Binding-site contacts:
Ligand atom S1G contacts residue HIS2764 of chain 1.A at 3.9 Å.
Ligand atom O3A contacts residue MG1 of chain 1.D at 3.6 Å.
Ligand atom C2 contacts residue PHE2663 of chain 1.A at 3.7 Å (hydrophobic).
Ligand atom N1 contacts residue VAL2664 of chain 1.A at 3.1 Å (h-bond).
Ligand atom C5 contacts residue ILE2778 of chain 1.A at 3.6 Å (hydrophobic).
Ligand atom O2' contacts residue LEU2767 of chain 1.A at 4.1 Å.
Ligand atom N6 contacts residue LEU2608 of chain 1.A at 3.7 Å.
Ligand atom C2' contacts residue HIS2764 of chain 1.A at 3.6 Å.
Ligand atom N1 contacts residue LEU2767 of chain 1.A at 4.0 Å.
Ligand atom N6 contacts residue TYR2649 of chain 1.A at 4.0 Å.
Ligand atom C4 contacts residue ILE2778 of chain 1.A at 4.1 Å (hydrophobic).
Ligand atom C8 contacts residue ILE2778 of chain 1.A at 3.7 Å (hydrophobic).
Ligand atom C6 contacts residue PHE2663 of chain 1.A at 4.1 Å (hydrophobic).
Ligand atom N6 contacts residue ILE2661 of chain 1.A at 3.7 Å.
Ligand atom C2 contacts residue VAL2664 of chain 1.A at 3.7 Å (hydrophobic).
Ligand atom C6 contacts residue LEU2608 of chain 1.A at 3.7 Å (hydrophobic).
Ligand atom S1G contacts residue HIS2762 of chain 1.A at 3.7 Å.
Ligand atom N6 contacts residue GLU2662 of chain 1.A at 2.8 Å (salt-bridge).
Ligand atom N6 contacts residue PHE2663 of chain 1.A at 4.1 Å.
Ligand atom O3' contacts residue HIS2764 of chain 1.A at 4.0 Å.
Ligand atom N3 contacts residue PHE2663 of chain 1.A at 3.6 Å.
Ligand atom PB contacts residue MG1 of chain 1.D at 3.9 Å.
Ligand atom C4 contacts residue PHE2663 of chain 1.A at 4.0 Å (hydrophobic).
Ligand atom O1B contacts residue MG1 of chain 1.D at 3.0 Å.
Ligand atom N1 contacts residue PHE2663 of chain 1.A at 3.6 Å.
Ligand atom N7 contacts residue LEU2608 of chain 1.A at 3.9 Å.
Ligand atom O2A contacts residue LYS2610 of chain 1.A at 3.5 Å (salt-bridge).
Ligand atom O2' contacts residue HIS2764 of chain 1.A at 2.8 Å (h-bond).
Ligand atom C6 contacts residue GLU2662 of chain 1.A at 3.8 Å.
Ligand atom O1B contacts residue HIS2764 of chain 1.A at 3.5 Å.
Ligand atom N9 contacts residue ILE2778 of chain 1.A at 4.1 Å.
Ligand atom O2G contacts residue MG1 of chain 1.D at 4.0 Å.
Ligand atom C2 contacts residue LEU2767 of chain 1.A at 3.8 Å (hydrophobic).
Ligand atom O3' contacts residue PRO2669 of chain 1.A at 3.6 Å.
Ligand atom C5 contacts residue LEU2608 of chain 1.A at 3.8 Å (hydrophobic).
Ligand atom O2' contacts residue PRO2669 of chain 1.A at 3.5 Å.
Ligand atom N7 contacts residue ILE2778 of chain 1.A at 3.4 Å.
Ligand atom N3 contacts residue LEU2767 of chain 1.A at 4.0 Å.
Ligand atom N1 contacts residue GLU2662 of chain 1.A at 3.9 Å.
Ligand atom O1A contacts residue PRO2592 of chain 1.A at 4.0 Å.

The small molecule below binds the protein below.
Small molecule (SMILES): Nc1ncnc2c1ncn2[C@@H]1O[C@H](COP(=O)(O)OP(=O)(O)OP(O)(O)=S)[C@@H](O)[C@H]1O

Sequence of chain 1.A:
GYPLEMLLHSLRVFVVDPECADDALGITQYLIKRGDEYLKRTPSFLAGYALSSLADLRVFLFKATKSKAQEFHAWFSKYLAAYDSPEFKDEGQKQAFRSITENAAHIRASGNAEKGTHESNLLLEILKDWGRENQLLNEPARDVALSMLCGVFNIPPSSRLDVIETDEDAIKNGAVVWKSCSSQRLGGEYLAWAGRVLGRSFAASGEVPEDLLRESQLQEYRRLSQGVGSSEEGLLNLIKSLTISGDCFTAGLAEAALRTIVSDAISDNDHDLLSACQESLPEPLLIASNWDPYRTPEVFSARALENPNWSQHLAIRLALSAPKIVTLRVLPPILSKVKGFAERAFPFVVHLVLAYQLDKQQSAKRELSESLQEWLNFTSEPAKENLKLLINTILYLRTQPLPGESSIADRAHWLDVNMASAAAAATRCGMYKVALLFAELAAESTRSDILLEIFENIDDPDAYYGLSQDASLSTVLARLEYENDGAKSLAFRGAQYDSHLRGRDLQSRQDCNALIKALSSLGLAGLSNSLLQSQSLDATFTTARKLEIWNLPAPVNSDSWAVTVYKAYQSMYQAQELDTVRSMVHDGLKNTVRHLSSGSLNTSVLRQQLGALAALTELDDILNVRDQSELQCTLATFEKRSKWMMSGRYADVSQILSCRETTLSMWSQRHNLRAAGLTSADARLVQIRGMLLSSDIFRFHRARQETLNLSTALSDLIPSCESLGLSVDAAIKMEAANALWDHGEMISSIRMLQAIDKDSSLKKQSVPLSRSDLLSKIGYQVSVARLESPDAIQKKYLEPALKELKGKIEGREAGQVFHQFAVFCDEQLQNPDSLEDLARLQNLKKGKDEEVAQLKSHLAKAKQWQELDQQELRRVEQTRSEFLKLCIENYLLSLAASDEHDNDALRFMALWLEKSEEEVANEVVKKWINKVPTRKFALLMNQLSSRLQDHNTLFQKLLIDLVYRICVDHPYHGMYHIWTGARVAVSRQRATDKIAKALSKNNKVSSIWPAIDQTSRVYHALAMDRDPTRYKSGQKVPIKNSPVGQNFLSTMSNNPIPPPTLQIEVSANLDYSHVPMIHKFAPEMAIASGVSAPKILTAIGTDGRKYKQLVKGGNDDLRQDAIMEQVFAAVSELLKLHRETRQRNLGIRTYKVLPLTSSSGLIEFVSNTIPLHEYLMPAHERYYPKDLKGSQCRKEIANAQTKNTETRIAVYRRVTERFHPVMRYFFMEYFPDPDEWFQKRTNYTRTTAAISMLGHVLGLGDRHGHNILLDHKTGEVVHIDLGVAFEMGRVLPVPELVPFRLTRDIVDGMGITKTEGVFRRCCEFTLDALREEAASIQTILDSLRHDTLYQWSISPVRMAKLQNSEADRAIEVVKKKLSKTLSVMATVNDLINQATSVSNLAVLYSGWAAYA